Binding-site contacts:
Ligand atom C4 contacts residue MET129 of chain 2.A at 3.6 Å (hydrophobic).
Ligand atom C5 contacts residue MET129 of chain 2.A at 3.7 Å (hydrophobic).
Ligand atom C6 contacts residue PHE5 of chain 2.A at 3.3 Å (hydrophobic).
Ligand atom C2 contacts residue GLY7 of chain 2.A at 3.9 Å.
Ligand atom C6 contacts residue GLY7 of chain 2.A at 3.8 Å.
Ligand atom C5 contacts residue GLY7 of chain 2.A at 3.6 Å.
Ligand atom C5 contacts residue SER6 of chain 2.A at 3.9 Å.
Ligand atom C1 contacts residue ASP132 of chain 2.A at 3.5 Å.
Ligand atom C6 contacts residue ASP132 of chain 2.A at 3.8 Å.
Ligand atom C3 contacts residue MET129 of chain 2.A at 3.0 Å (hydrophobic).
Ligand atom C6 contacts residue SER6 of chain 2.A at 4.5 Å.
Ligand atom C6 contacts residue ILE133 of chain 2.A at 4.0 Å (hydrophobic).
Ligand atom N contacts residue HIS43 of chain 2.A at 3.3 Å.
Ligand atom C1 contacts residue MET129 of chain 2.A at 3.6 Å (hydrophobic).
Ligand atom C4 contacts residue SER6 of chain 2.A at 3.9 Å.
Ligand atom C3 contacts residue GLN147 of chain 2.A at 4.4 Å.
Ligand atom C2 contacts residue MET129 of chain 2.A at 3.7 Å (hydrophobic).
Ligand atom C1 contacts residue GLY7 of chain 2.A at 4.4 Å.
Ligand atom C1 contacts residue VAL40 of chain 2.A at 4.4 Å (hydrophobic).
Ligand atom C5 contacts residue VAL141 of chain 2.A at 3.7 Å (hydrophobic).
Ligand atom C4 contacts residue VAL141 of chain 2.A at 4.1 Å (hydrophobic).
Ligand atom N contacts residue VAL40 of chain 2.A at 3.4 Å.
Ligand atom C5 contacts residue ILE133 of chain 2.A at 3.7 Å (hydrophobic).
Ligand atom C3 contacts residue GLY7 of chain 2.A at 3.8 Å.
Ligand atom C3 contacts residue VAL143 of chain 2.A at 4.2 Å (hydrophobic).
Ligand atom N contacts residue ASP132 of chain 2.A at 2.3 Å (salt-bridge).
Ligand atom C4 contacts residue VAL143 of chain 2.A at 3.7 Å (hydrophobic).
Ligand atom C4 contacts residue GLY7 of chain 2.A at 3.2 Å.
Ligand atom N contacts residue MET129 of chain 2.A at 3.9 Å.
Ligand atom C6 contacts residue MET129 of chain 2.A at 4.2 Å (hydrophobic).
Ligand atom C5 contacts residue PHE5 of chain 2.A at 3.8 Å (hydrophobic).

A protein and the small-molecule ligand that binds it are described below.
Small molecule (SMILES): Nc1ccccc1

Sequence of chain 2.A:
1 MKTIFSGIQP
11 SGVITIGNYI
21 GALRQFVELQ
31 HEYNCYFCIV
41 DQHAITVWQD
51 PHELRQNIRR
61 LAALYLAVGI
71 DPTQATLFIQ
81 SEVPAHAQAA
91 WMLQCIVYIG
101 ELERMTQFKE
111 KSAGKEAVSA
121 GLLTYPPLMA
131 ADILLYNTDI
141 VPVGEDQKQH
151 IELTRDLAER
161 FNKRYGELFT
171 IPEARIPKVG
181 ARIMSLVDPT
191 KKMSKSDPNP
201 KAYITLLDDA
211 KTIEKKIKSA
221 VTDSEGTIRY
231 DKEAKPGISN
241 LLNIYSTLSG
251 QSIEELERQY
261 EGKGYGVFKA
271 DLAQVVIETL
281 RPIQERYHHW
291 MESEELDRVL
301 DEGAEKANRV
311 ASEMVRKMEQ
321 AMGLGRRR